This small molecule binds to this protein.
Small molecule (SMILES): CN1CCc2nc(NC(=O)c3cccc([C@H]4CCCN4C(=O)Nc4cccc(C#N)c4)c3)sc2C1

Sequence of chain 1.B:
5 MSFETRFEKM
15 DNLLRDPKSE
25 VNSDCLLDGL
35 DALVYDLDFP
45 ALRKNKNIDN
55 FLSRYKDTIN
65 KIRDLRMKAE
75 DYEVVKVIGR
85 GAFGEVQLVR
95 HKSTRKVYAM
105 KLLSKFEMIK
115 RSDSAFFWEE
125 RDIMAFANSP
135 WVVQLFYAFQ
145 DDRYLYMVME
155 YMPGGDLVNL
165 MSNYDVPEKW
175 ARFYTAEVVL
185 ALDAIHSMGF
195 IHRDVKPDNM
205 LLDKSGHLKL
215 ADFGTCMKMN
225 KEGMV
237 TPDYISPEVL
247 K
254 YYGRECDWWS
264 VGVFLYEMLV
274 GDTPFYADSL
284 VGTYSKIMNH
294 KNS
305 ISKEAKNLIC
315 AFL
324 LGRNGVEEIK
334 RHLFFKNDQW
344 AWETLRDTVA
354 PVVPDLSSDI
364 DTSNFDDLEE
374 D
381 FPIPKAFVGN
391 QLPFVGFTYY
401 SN

Binding-site contacts:
Ligand atom C24 contacts residue PHE120 of chain 1.B at 3.7 Å (hydrophobic).
Ligand atom C33 contacts residue ALA215 of chain 1.B at 3.7 Å (hydrophobic).
Ligand atom C9 contacts residue LYS105 of chain 1.B at 3.7 Å.
Ligand atom O14 contacts residue PHE87 of chain 1.B at 2.9 Å (h-bond).
Ligand atom C9 contacts residue GLY85 of chain 1.B at 3.8 Å.
Ligand atom C9 contacts residue GLU89 of chain 1.B at 3.8 Å.
Ligand atom C3 contacts residue PHE120 of chain 1.B at 3.6 Å (hydrophobic).
Ligand atom C8 contacts residue VAL90 of chain 1.B at 3.6 Å (hydrophobic).
Ligand atom C32 contacts residue MET153 of chain 1.B at 3.6 Å (hydrophobic).
Ligand atom N25 contacts residue PHE120 of chain 1.B at 3.5 Å.
Ligand atom O14 contacts residue LEU107 of chain 1.B at 3.4 Å.
Ligand atom N35 contacts residue MET156 of chain 1.B at 3.4 Å (h-bond).
Ligand atom C20 contacts residue VAL90 of chain 1.B at 3.8 Å (hydrophobic).
Ligand atom C8 contacts residue LYS105 of chain 1.B at 3.7 Å.
Ligand atom C11 contacts residue GLY85 of chain 1.B at 3.8 Å.
Ligand atom C2 contacts residue PHE120 of chain 1.B at 3.6 Å (hydrophobic).
Ligand atom C6 contacts residue PHE87 of chain 1.B at 3.7 Å (hydrophobic).
Ligand atom C6 contacts residue ASP117 of chain 1.B at 3.4 Å.
Ligand atom S26 contacts residue ALA86 of chain 1.B at 3.8 Å.
Ligand atom C29 contacts residue LEU205 of chain 1.B at 3.7 Å (hydrophobic).
Ligand atom C11 contacts residue LYS105 of chain 1.B at 3.8 Å.
Ligand atom C3 contacts residue GLY218 of chain 1.B at 3.3 Å.
Ligand atom N5 contacts residue ASP117 of chain 1.B at 2.9 Å (salt-bridge).
Ligand atom O21 contacts residue LYS105 of chain 1.B at 3.1 Å (salt-bridge).
Ligand atom O14 contacts residue GLY88 of chain 1.B at 3.8 Å.
Ligand atom C12 contacts residue LYS105 of chain 1.B at 3.8 Å.
Ligand atom C9 contacts residue GLY88 of chain 1.B at 3.8 Å.
Ligand atom C27 contacts residue ASP117 of chain 1.B at 3.4 Å.
Ligand atom O14 contacts residue ALA86 of chain 1.B at 3.7 Å.
Ligand atom C18 contacts residue ARG84 of chain 1.B at 3.8 Å.
Ligand atom C10 contacts residue GLY85 of chain 1.B at 3.7 Å.
Ligand atom S26 contacts residue PHE87 of chain 1.B at 3.6 Å.
Ligand atom C4 contacts residue ASP117 of chain 1.B at 3.8 Å.
Ligand atom O21 contacts residue ASP216 of chain 1.B at 3.5 Å (salt-bridge).
Ligand atom C32 contacts residue ALA215 of chain 1.B at 3.6 Å (hydrophobic).
Ligand atom N22 contacts residue VAL90 of chain 1.B at 3.6 Å.
Ligand atom C15 contacts residue ASP216 of chain 1.B at 3.5 Å.
Ligand atom C10 contacts residue LYS105 of chain 1.B at 3.7 Å.
Ligand atom C7 contacts residue LYS105 of chain 1.B at 3.8 Å.
Ligand atom N35 contacts residue ILE82 of chain 1.B at 3.7 Å.